Sequence of chain 2.B:
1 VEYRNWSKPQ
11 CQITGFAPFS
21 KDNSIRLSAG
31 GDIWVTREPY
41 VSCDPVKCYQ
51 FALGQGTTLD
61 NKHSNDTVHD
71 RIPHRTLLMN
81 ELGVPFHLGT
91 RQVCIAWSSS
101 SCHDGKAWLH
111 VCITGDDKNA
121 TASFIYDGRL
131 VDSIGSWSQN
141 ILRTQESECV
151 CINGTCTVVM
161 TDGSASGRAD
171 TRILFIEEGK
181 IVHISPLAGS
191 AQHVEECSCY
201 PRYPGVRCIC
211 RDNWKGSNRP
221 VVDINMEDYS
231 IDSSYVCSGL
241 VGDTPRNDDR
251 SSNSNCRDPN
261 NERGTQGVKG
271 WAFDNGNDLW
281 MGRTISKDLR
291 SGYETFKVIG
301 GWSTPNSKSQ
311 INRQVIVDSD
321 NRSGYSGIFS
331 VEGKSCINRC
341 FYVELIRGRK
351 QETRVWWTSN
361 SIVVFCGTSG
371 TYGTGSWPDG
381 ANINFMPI

The protein below binds the small molecule below.
Small molecule (SMILES): CC(=O)N[C@H]1[C@H](O[C@H]2[C@H](O)[C@@H](NC(C)=O)CO[C@@H]2CO[C@H]2O[C@H](CO)[C@@H](O)[C@H](O)[C@@H]2O)O[C@H](CO)[C@@H](O[C@@H]2O[C@H](CO)[C@@H](O)[C@H](O[C@H]3O[C@H](CO)[C@@H](O)[C@H](O)[C@@H]3O[C@H]3O[C@H](CO)C(O)C(O)[C@@H]3O)[C@@H]2O)[C@@H]1O

Binding-site contacts:
Ligand atom O2 contacts residue ARG313 of chain 2.B at 2.4 Å (salt-bridge).
Ligand atom O4 contacts residue ARG313 of chain 2.B at 3.5 Å (salt-bridge).
Ligand atom C1 contacts residue ASN119 of chain 2.A at 1.5 Å.
Ligand atom C6 contacts residue ARG313 of chain 2.B at 3.5 Å.
Ligand atom C7 contacts residue ASN119 of chain 2.A at 3.1 Å.
Ligand atom O3 contacts residue GLY373 of chain 2.B at 3.4 Å (h-bond).
Ligand atom O7 contacts residue ASN312 of chain 2.B at 3.4 Å (h-bond).
Ligand atom N2 contacts residue GLY373 of chain 2.B at 1.8 Å.
Ligand atom C3 contacts residue ASN312 of chain 2.B at 3.5 Å.
Ligand atom C2 contacts residue ARG313 of chain 2.B at 3.5 Å.
Ligand atom C7 contacts residue TYR372 of chain 2.B at 2.3 Å (hydrophobic).
Ligand atom C8 contacts residue THR374 of chain 2.B at 2.2 Å.
Ligand atom O6 contacts residue ILE311 of chain 2.B at 2.9 Å.
Ligand atom C2 contacts residue THR374 of chain 2.B at 3.3 Å.
Ligand atom N2 contacts residue THR374 of chain 2.B at 2.8 Å (h-bond).
Ligand atom C8 contacts residue GLY373 of chain 2.B at 0.6 Å.
Ligand atom C1 contacts residue ARG313 of chain 2.B at 3.3 Å.
Ligand atom C6 contacts residue ILE311 of chain 2.B at 3.4 Å (hydrophobic).
Ligand atom C8 contacts residue ASN119 of chain 2.A at 3.1 Å.
Ligand atom O7 contacts residue ASN119 of chain 2.A at 2.9 Å (h-bond).
Ligand atom O3 contacts residue TYR372 of chain 2.B at 3.5 Å.
Ligand atom C2 contacts residue GLY373 of chain 2.B at 3.1 Å.
Ligand atom O5 contacts residue THR374 of chain 2.B at 3.6 Å (h-bond).
Ligand atom O2 contacts residue ARG313 of chain 2.B at 3.4 Å (salt-bridge).
Ligand atom N2 contacts residue ASN119 of chain 2.A at 3.0 Å (h-bond).
Ligand atom N2 contacts residue TYR372 of chain 2.B at 3.1 Å (h-bond).
Ligand atom C2 contacts residue ASN119 of chain 2.A at 2.5 Å.
Ligand atom O7 contacts residue TYR372 of chain 2.B at 1.6 Å (h-bond).
Ligand atom O7 contacts residue GLY373 of chain 2.B at 1.9 Å.
Ligand atom O2 contacts residue GLN310 of chain 2.B at 2.9 Å (h-bond).
Ligand atom C7 contacts residue THR374 of chain 2.B at 2.9 Å.
Ligand atom O4 contacts residue ASN312 of chain 2.B at 3.5 Å (h-bond).
Ligand atom C1 contacts residue THR374 of chain 2.B at 2.7 Å.
Ligand atom O6 contacts residue ARG313 of chain 2.B at 2.3 Å (salt-bridge).
Ligand atom O5 contacts residue ARG313 of chain 2.B at 3.5 Å.
Ligand atom O3 contacts residue ASN312 of chain 2.B at 2.7 Å (h-bond).
Ligand atom C7 contacts residue GLY373 of chain 2.B at 0.9 Å.
Ligand atom C3 contacts residue GLY373 of chain 2.B at 3.3 Å.
Ligand atom O5 contacts residue ASN119 of chain 2.A at 2.4 Å (h-bond).
Ligand atom C8 contacts residue TYR372 of chain 2.B at 2.5 Å (hydrophobic).

Sequence of chain 2.A:
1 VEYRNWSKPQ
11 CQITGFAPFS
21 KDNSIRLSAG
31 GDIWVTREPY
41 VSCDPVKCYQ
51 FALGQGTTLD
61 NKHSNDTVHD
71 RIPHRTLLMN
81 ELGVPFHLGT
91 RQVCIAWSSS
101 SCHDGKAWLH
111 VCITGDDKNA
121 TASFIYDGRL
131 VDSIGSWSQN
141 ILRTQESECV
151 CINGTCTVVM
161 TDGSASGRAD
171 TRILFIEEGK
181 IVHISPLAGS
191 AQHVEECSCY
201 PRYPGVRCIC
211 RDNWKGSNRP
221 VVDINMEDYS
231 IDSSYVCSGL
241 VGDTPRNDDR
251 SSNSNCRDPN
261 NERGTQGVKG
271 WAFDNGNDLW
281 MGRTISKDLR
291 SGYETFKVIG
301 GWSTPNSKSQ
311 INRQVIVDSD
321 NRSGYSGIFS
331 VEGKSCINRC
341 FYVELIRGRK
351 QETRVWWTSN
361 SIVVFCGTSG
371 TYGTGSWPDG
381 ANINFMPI